Binding-site contacts:
Ligand atom O61 contacts residue ARG16 of chain 2.A at 2.9 Å (salt-bridge).
Ligand atom O2 contacts residue GLY244 of chain 2.A at 3.1 Å (h-bond).
Ligand atom N3 contacts residue ASP227 of chain 2.A at 2.7 Å (salt-bridge).
Ligand atom O5 contacts residue THR103 of chain 2.A at 2.7 Å (h-bond).
Ligand atom O5 contacts residue KCX97 of chain 2.A at 3.5 Å (h-bond).
Ligand atom O2 contacts residue VAL201 of chain 2.A at 3.6 Å.
Ligand atom O62 contacts residue HIS231 of chain 2.A at 3.0 Å (h-bond).
Ligand atom C61 contacts residue ARG16 of chain 2.A at 3.4 Å.
Ligand atom C4 contacts residue ZN1 of chain 2.E at 3.0 Å.
Ligand atom C4 contacts residue THR103 of chain 2.A at 3.5 Å.
Ligand atom C61 contacts residue ALA229 of chain 2.A at 3.7 Å (hydrophobic).
Ligand atom O2 contacts residue PRO243 of chain 2.A at 3.1 Å.
Ligand atom C5 contacts residue ZN1 of chain 2.E at 3.6 Å.
Ligand atom C2 contacts residue PRO243 of chain 2.A at 3.6 Å (hydrophobic).
Ligand atom O4 contacts residue KCX97 of chain 2.A at 2.9 Å (h-bond).
Ligand atom C4 contacts residue ZN1 of chain 2.D at 2.5 Å.
Ligand atom O4 contacts residue HIS12 of chain 2.A at 3.6 Å (h-bond).
Ligand atom N3 contacts residue ARG202 of chain 2.A at 2.7 Å (salt-bridge).
Ligand atom O62 contacts residue ALA229 of chain 2.A at 3.5 Å.
Ligand atom O4 contacts residue HIS155 of chain 2.A at 3.4 Å (h-bond).
Ligand atom O4 contacts residue ZN1 of chain 2.E at 2.0 Å.
Ligand atom O62 contacts residue PHE104 of chain 2.A at 3.5 Å.
Ligand atom O61 contacts residue ASN46 of chain 2.A at 2.9 Å (h-bond).
Ligand atom C5 contacts residue THR103 of chain 2.A at 3.4 Å.
Ligand atom O61 contacts residue PHE104 of chain 2.A at 3.6 Å.
Ligand atom O4 contacts residue HIS14 of chain 2.A at 3.5 Å (h-bond).
Ligand atom O61 contacts residue HIS14 of chain 2.A at 3.1 Å (h-bond).
Ligand atom C2 contacts residue GLY244 of chain 2.A at 3.7 Å.
Ligand atom O5 contacts residue HIS131 of chain 2.A at 2.9 Å (h-bond).
Ligand atom O4 contacts residue ZN1 of chain 2.D at 2.3 Å.
Ligand atom C61 contacts residue PHE104 of chain 2.A at 3.6 Å (hydrophobic).
Ligand atom N1 contacts residue PRO243 of chain 2.A at 3.0 Å (h-bond).
Ligand atom O62 contacts residue ARG16 of chain 2.A at 2.8 Å (salt-bridge).
Ligand atom C4 contacts residue KCX97 of chain 2.A at 3.3 Å.
Ligand atom C2 contacts residue ARG202 of chain 2.A at 3.6 Å.
Ligand atom O5 contacts residue ZN1 of chain 2.D at 2.2 Å.
Ligand atom O62 contacts residue PRO243 of chain 2.A at 3.1 Å (h-bond).
Ligand atom C6 contacts residue ALA229 of chain 2.A at 3.8 Å (hydrophobic).
Ligand atom O4 contacts residue ASP227 of chain 2.A at 3.0 Å (salt-bridge).
Ligand atom O2 contacts residue ARG202 of chain 2.A at 2.8 Å (salt-bridge).

A protein and the small-molecule ligand that binds it are described below.
Small molecule (SMILES): NC(=O)N[C@@H](CC(=O)O)C(=O)O

Sequence of chain 2.A:
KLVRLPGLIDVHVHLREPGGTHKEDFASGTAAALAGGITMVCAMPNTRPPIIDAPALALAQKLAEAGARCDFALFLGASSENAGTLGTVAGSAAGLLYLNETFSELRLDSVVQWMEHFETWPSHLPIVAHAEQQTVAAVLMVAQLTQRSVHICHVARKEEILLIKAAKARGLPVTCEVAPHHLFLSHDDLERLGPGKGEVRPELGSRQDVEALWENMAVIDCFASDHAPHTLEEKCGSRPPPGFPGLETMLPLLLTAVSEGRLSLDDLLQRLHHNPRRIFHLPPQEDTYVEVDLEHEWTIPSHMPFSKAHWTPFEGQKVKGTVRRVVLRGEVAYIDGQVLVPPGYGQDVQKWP